Binding-site contacts:
Ligand atom C1 contacts residue SER156 of chain 4.E at 4.5 Å.
Ligand atom O7 contacts residue ASN154 of chain 4.E at 4.0 Å.
Ligand atom C1 contacts residue SER157 of chain 4.E at 4.2 Å.
Ligand atom C7 contacts residue ASN154 of chain 4.E at 3.6 Å.
Ligand atom N2 contacts residue ASN154 of chain 4.E at 2.9 Å (h-bond).
Ligand atom C8 contacts residue ASN154 of chain 4.E at 4.0 Å.
Ligand atom C5 contacts residue ASN154 of chain 4.E at 3.6 Å.
Ligand atom C1 contacts residue ASN154 of chain 4.E at 1.4 Å.
Ligand atom C2 contacts residue ASN154 of chain 4.E at 2.5 Å.
Ligand atom O5 contacts residue SER157 of chain 4.E at 3.9 Å.
Ligand atom C3 contacts residue ASN154 of chain 4.E at 3.8 Å.
Ligand atom O5 contacts residue ASN154 of chain 4.E at 2.4 Å (h-bond).
Ligand atom C4 contacts residue ASN154 of chain 4.E at 4.2 Å.

Sequence of chain 4.E:
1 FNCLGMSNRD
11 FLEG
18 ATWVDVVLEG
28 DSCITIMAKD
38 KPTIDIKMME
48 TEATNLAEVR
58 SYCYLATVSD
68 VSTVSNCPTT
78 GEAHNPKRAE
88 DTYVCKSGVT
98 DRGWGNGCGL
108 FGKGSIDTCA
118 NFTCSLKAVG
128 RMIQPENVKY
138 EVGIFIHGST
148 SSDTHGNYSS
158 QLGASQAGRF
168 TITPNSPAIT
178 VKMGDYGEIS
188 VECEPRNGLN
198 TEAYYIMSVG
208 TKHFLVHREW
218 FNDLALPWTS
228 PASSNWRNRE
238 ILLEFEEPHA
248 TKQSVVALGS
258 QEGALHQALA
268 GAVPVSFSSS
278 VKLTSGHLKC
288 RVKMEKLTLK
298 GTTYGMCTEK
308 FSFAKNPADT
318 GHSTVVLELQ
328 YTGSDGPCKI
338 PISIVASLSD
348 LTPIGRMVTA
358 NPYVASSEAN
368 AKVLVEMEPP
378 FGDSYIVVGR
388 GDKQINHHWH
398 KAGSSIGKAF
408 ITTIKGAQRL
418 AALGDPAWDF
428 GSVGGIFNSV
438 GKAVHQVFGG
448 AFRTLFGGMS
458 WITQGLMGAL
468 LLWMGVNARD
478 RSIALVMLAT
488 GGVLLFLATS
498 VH

The small molecule below binds the protein below.
Small molecule (SMILES): CC(=O)N[C@@H]1[C@@H](O)[C@H](O)[C@@H](CO)O[C@H]1O